The protein below binds the small molecule below.
Small molecule (SMILES): CC(=O)N[C@@H]1[C@@H](O)[C@H](O)[C@@H](CO)O[C@H]1O

Sequence of chain 1.A:
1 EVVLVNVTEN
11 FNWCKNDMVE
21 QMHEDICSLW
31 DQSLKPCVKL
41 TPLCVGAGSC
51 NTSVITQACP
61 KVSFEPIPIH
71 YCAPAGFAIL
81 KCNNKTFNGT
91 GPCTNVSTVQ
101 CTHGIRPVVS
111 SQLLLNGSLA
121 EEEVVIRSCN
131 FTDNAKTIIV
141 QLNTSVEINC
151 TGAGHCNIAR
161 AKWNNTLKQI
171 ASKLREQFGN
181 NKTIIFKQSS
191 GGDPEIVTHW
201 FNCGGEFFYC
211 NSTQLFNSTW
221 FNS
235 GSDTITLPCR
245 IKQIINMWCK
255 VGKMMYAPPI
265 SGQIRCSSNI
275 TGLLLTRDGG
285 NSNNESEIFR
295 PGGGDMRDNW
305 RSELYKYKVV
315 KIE

Binding-site contacts:
Ligand atom N2 contacts residue ASN181 of chain 1.A at 3.1 Å (h-bond).
Ligand atom C4 contacts residue ASN181 of chain 1.A at 3.9 Å.
Ligand atom O6 contacts residue SER223 of chain 1.A at 3.4 Å.
Ligand atom O3 contacts residue ASN181 of chain 1.A at 4.5 Å.
Ligand atom C1 contacts residue ASN181 of chain 1.A at 1.4 Å.
Ligand atom O5 contacts residue PHE221 of chain 1.A at 4.4 Å.
Ligand atom C8 contacts residue GLU289 of chain 1.A at 4.1 Å.
Ligand atom O5 contacts residue ASN181 of chain 1.A at 2.4 Å (h-bond).
Ligand atom C6 contacts residue PHE221 of chain 1.A at 3.5 Å (hydrophobic).
Ligand atom C7 contacts residue ASN181 of chain 1.A at 3.6 Å.
Ligand atom C5 contacts residue ASN181 of chain 1.A at 3.6 Å.
Ligand atom O3 contacts residue GLU289 of chain 1.A at 3.3 Å (salt-bridge).
Ligand atom O7 contacts residue ASN181 of chain 1.A at 3.3 Å.
Ligand atom C5 contacts residue PHE221 of chain 1.A at 4.5 Å (hydrophobic).
Ligand atom C3 contacts residue ASN181 of chain 1.A at 3.7 Å.
Ligand atom O6 contacts residue PHE221 of chain 1.A at 3.9 Å.
Ligand atom C2 contacts residue ASN181 of chain 1.A at 2.3 Å.
Ligand atom C6 contacts residue SER223 of chain 1.A at 3.6 Å.
Ligand atom C3 contacts residue GLU289 of chain 1.A at 4.5 Å.